Sequence of chain 1.B:
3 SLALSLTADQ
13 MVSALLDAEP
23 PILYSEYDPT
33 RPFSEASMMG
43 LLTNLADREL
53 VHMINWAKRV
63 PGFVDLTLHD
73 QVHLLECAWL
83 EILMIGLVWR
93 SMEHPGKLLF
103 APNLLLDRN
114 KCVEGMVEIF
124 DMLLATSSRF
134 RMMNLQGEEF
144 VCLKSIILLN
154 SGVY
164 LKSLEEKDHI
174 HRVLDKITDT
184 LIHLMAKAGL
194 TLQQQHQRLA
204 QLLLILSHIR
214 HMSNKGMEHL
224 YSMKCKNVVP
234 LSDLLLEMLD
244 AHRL

The small molecule below binds the protein below.
Small molecule (SMILES): CC[C@H](C)[C@H](NC(=O)[C@@H](N)CCCCN)C(=O)N[C@@H](CC(C)C)C(=O)N[C@@H](CC1=NC=NC1)C(=O)N[C@@H](CCCN=C(N)N)C(=O)N[C@@H](CC(C)C)C(=O)N[C@@H](CC(C)C)C(=O)N[C@@H](CCC(N)=O)C(=O)N[C@H](C=O)CC(=O)O

Binding-site contacts:
Ligand atom C contacts residue GLU240 of chain 1.B at 3.9 Å.
Ligand atom CD1 contacts residue GLN73 of chain 1.B at 3.9 Å.
Ligand atom CD1 contacts residue VAL74 of chain 1.B at 3.5 Å (hydrophobic).
Ligand atom CB contacts residue GLU240 of chain 1.B at 3.6 Å.
Ligand atom CG2 contacts residue LEU237 of chain 1.B at 3.8 Å (hydrophobic).
Ligand atom ND1 contacts residue LEU70 of chain 1.B at 3.4 Å.
Ligand atom O contacts residue LEU70 of chain 1.B at 4.0 Å.
Ligand atom CD1 contacts residue ILE56 of chain 1.B at 3.5 Å (hydrophobic).
Ligand atom NE2 contacts residue LEU70 of chain 1.B at 3.4 Å.
Ligand atom CE1 contacts residue LEU70 of chain 1.B at 2.9 Å (hydrophobic).
Ligand atom CD1 contacts residue LEU237 of chain 1.B at 3.7 Å (hydrophobic).
Ligand atom CA contacts residue VAL74 of chain 1.B at 3.9 Å (hydrophobic).
Ligand atom O contacts residue LYS60 of chain 1.B at 3.1 Å.
Ligand atom CD2 contacts residue LEU77 of chain 1.B at 3.6 Å (hydrophobic).
Ligand atom CD1 contacts residue LEU70 of chain 1.B at 3.8 Å (hydrophobic).
Ligand atom CG contacts residue LEU70 of chain 1.B at 3.6 Å (hydrophobic).
Ligand atom N contacts residue GLU240 of chain 1.B at 3.1 Å (salt-bridge).
Ligand atom CB contacts residue LEU70 of chain 1.B at 3.6 Å (hydrophobic).
Ligand atom O contacts residue LYS60 of chain 1.B at 4.0 Å.
Ligand atom CD2 contacts residue MET241 of chain 1.B at 3.8 Å (hydrophobic).
Ligand atom C contacts residue LYS60 of chain 1.B at 3.7 Å.
Ligand atom CD contacts residue LEU70 of chain 1.B at 3.9 Å (hydrophobic).
Ligand atom CE contacts residue GLU78 of chain 1.B at 2.9 Å.
Ligand atom CG contacts residue GLU240 of chain 1.B at 3.8 Å.
Ligand atom CD2 contacts residue VAL74 of chain 1.B at 3.5 Å (hydrophobic).
Ligand atom CB contacts residue LEU237 of chain 1.B at 3.9 Å (hydrophobic).
Ligand atom NE2 contacts residue LEU70 of chain 1.B at 3.8 Å.
Ligand atom C contacts residue LYS60 of chain 1.B at 3.2 Å.
Ligand atom CD2 contacts residue GLU78 of chain 1.B at 3.4 Å.
Ligand atom CD1 contacts residue ASP236 of chain 1.B at 3.8 Å.
Ligand atom NZ contacts residue GLU78 of chain 1.B at 2.8 Å (salt-bridge).
Ligand atom CA contacts residue LYS60 of chain 1.B at 3.7 Å.
Ligand atom CA contacts residue GLU240 of chain 1.B at 3.9 Å.
Ligand atom N contacts residue LYS60 of chain 1.B at 4.0 Å.
Ligand atom CG1 contacts residue GLU240 of chain 1.B at 3.5 Å.
Ligand atom CB contacts residue ILE56 of chain 1.B at 3.8 Å (hydrophobic).
Ligand atom CD2 contacts residue ILE56 of chain 1.B at 3.7 Å (hydrophobic).
Ligand atom CA contacts residue GLU240 of chain 1.B at 3.9 Å.
Ligand atom CD2 contacts residue GLN73 of chain 1.B at 3.6 Å.
Ligand atom CD1 contacts residue LEU77 of chain 1.B at 3.7 Å (hydrophobic).